A protein and the small-molecule ligand that binds it are described below.
Small molecule (SMILES): O=C([O-])C(=O)[O-]

Sequence of chain 1.D:
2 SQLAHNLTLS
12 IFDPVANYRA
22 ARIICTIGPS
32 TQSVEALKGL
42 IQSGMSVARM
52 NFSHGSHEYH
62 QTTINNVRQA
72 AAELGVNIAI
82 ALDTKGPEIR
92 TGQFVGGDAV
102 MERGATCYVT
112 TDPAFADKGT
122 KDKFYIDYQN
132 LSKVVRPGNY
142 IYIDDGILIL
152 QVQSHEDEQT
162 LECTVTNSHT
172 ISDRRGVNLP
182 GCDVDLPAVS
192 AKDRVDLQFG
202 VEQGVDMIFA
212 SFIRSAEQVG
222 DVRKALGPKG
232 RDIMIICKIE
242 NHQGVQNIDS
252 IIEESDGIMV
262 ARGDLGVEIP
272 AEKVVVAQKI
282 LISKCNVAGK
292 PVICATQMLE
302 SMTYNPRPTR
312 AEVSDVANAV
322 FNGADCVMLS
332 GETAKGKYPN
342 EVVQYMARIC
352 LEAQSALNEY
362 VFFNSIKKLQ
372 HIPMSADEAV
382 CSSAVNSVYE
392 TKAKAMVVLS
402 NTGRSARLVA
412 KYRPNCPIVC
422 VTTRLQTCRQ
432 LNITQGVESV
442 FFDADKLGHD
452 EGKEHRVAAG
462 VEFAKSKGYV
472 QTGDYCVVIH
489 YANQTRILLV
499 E

Binding-site contacts:
Ligand atom O3 contacts residue GLY264 of chain 1.D at 3.2 Å (h-bond).
Ligand atom C1 contacts residue THR297 of chain 1.D at 3.9 Å.
Ligand atom O2 contacts residue ARG50 of chain 1.D at 3.8 Å.
Ligand atom C2 contacts residue LYS239 of chain 1.D at 3.2 Å.
Ligand atom O2 contacts residue MG1 of chain 1.S at 4.3 Å.
Ligand atom C1 contacts residue GLY264 of chain 1.D at 3.9 Å.
Ligand atom C1 contacts residue MG1 of chain 1.S at 4.0 Å.
Ligand atom C1 contacts residue ALA262 of chain 1.D at 3.4 Å (hydrophobic).
Ligand atom C1 contacts residue ASP265 of chain 1.D at 3.4 Å.
Ligand atom C2 contacts residue ALA262 of chain 1.D at 3.6 Å (hydrophobic).
Ligand atom O2 contacts residue THR297 of chain 1.D at 4.4 Å.
Ligand atom O2 contacts residue ALA262 of chain 1.D at 3.8 Å.
Ligand atom O4 contacts residue ALA262 of chain 1.D at 4.2 Å.
Ligand atom O3 contacts residue ALA262 of chain 1.D at 3.5 Å.
Ligand atom C1 contacts residue ATP1 of chain 1.V at 4.5 Å.
Ligand atom C2 contacts residue MG1 of chain 1.S at 3.3 Å.
Ligand atom O4 contacts residue MG1 of chain 1.S at 2.2 Å.
Ligand atom O2 contacts residue GLU241 of chain 1.D at 4.4 Å.
Ligand atom O4 contacts residue GLU241 of chain 1.D at 2.7 Å (salt-bridge).
Ligand atom C2 contacts residue ATP1 of chain 1.V at 3.8 Å.
Ligand atom O3 contacts residue ASP265 of chain 1.D at 3.9 Å.
Ligand atom C1 contacts residue GLU241 of chain 1.D at 3.3 Å.
Ligand atom O2 contacts residue LYS239 of chain 1.D at 2.9 Å (salt-bridge).
Ligand atom O4 contacts residue ASP265 of chain 1.D at 3.1 Å (salt-bridge).
Ligand atom O3 contacts residue GLU241 of chain 1.D at 4.4 Å.
Ligand atom O4 contacts residue LYS239 of chain 1.D at 2.8 Å (salt-bridge).
Ligand atom O1 contacts residue GLU241 of chain 1.D at 2.8 Å (salt-bridge).
Ligand atom C2 contacts residue GLU241 of chain 1.D at 3.3 Å.
Ligand atom O1 contacts residue MG1 of chain 1.S at 3.6 Å.
Ligand atom C2 contacts residue ASP265 of chain 1.D at 3.7 Å.
Ligand atom O3 contacts residue ARG263 of chain 1.D at 3.8 Å.
Ligand atom O1 contacts residue ALA262 of chain 1.D at 3.9 Å.
Ligand atom O1 contacts residue ASP265 of chain 1.D at 2.5 Å (salt-bridge).
Ligand atom O2 contacts residue ATP1 of chain 1.V at 3.3 Å (h-bond).
Ligand atom O1 contacts residue GLY264 of chain 1.D at 3.6 Å.
Ligand atom O4 contacts residue ATP1 of chain 1.V at 4.2 Å.
Ligand atom O3 contacts residue THR297 of chain 1.D at 2.7 Å (h-bond).